Sequence of chain 1.A:
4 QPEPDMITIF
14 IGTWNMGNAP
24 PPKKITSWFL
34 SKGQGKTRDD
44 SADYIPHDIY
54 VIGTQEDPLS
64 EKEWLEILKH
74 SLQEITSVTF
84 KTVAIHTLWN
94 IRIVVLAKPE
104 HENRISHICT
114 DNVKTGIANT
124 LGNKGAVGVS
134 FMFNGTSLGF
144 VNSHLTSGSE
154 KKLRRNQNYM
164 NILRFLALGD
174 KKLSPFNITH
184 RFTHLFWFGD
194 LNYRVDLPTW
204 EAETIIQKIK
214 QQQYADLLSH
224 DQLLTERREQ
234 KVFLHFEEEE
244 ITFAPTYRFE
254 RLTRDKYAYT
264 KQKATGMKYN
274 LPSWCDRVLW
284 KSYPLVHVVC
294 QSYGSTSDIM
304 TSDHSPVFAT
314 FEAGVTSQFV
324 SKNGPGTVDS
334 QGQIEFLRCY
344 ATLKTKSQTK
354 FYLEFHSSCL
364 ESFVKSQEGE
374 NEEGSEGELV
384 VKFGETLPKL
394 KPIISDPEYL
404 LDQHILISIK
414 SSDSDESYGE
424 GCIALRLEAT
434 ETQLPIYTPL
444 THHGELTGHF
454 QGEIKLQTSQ

This small molecule binds to this protein.
Small molecule (SMILES): O=C(Nc1cccc(Cl)c1)C(F)(F)F

Binding-site contacts:
Ligand atom C08 contacts residue VAL86 of chain 1.A at 3.9 Å (hydrophobic).
Ligand atom C12 contacts residue VAL86 of chain 1.A at 4.2 Å (hydrophobic).
Ligand atom C14 contacts residue THR85 of chain 1.A at 3.2 Å.
Ligand atom CL1 contacts residue ILE108 of chain 1.A at 4.2 Å.
Ligand atom C09 contacts residue ILE111 of chain 1.A at 3.4 Å (hydrophobic).
Ligand atom C10 contacts residue GLU105 of chain 1.A at 4.3 Å.
Ligand atom C12 contacts residue GLU105 of chain 1.A at 4.1 Å.
Ligand atom F03 contacts residue THR85 of chain 1.A at 2.8 Å.
Ligand atom CL1 contacts residue LYS84 of chain 1.A at 3.9 Å.
Ligand atom O06 contacts residue VAL86 of chain 1.A at 4.1 Å.
Ligand atom O06 contacts residue ILE111 of chain 1.A at 4.4 Å.
Ligand atom C02 contacts residue VAL86 of chain 1.A at 4.0 Å (hydrophobic).
Ligand atom F03 contacts residue VAL86 of chain 1.A at 4.1 Å.
Ligand atom N07 contacts residue THR85 of chain 1.A at 2.7 Å (h-bond).
Ligand atom C08 contacts residue THR85 of chain 1.A at 3.5 Å.
Ligand atom F01 contacts residue VAL86 of chain 1.A at 3.7 Å.
Ligand atom CL1 contacts residue VAL86 of chain 1.A at 3.8 Å.
Ligand atom C05 contacts residue VAL86 of chain 1.A at 3.6 Å (hydrophobic).
Ligand atom C08 contacts residue ILE111 of chain 1.A at 4.0 Å (hydrophobic).
Ligand atom C11 contacts residue ILE108 of chain 1.A at 4.1 Å (hydrophobic).
Ligand atom N07 contacts residue VAL86 of chain 1.A at 3.4 Å (h-bond).
Ligand atom C11 contacts residue GLU105 of chain 1.A at 3.4 Å.
Ligand atom C02 contacts residue THR85 of chain 1.A at 3.8 Å.
Ligand atom CL1 contacts residue GLU105 of chain 1.A at 3.6 Å.
Ligand atom C10 contacts residue ILE108 of chain 1.A at 4.2 Å (hydrophobic).
Ligand atom C12 contacts residue THR85 of chain 1.A at 4.5 Å.
Ligand atom C10 contacts residue ILE111 of chain 1.A at 3.6 Å (hydrophobic).
Ligand atom C11 contacts residue ILE111 of chain 1.A at 4.3 Å (hydrophobic).
Ligand atom C14 contacts residue VAL86 of chain 1.A at 3.6 Å (hydrophobic).
Ligand atom C05 contacts residue THR85 of chain 1.A at 3.7 Å.